A protein and the small-molecule ligand that binds it are described below.
Small molecule (SMILES): CC(=O)N[C@H]1[C@H](O[C@H]2[C@H](O)[C@@H](NC(C)=O)CO[C@@H]2CO)O[C@H](CO)[C@@H](O[C@@H]2O[C@H](CO)[C@@H](O)[C@H](O)[C@@H]2O)[C@@H]1O

Binding-site contacts:
Ligand atom O3 contacts residue LYS585 of chain 1.B at 3.9 Å.
Ligand atom N2 contacts residue ASN337 of chain 1.B at 2.8 Å (h-bond).
Ligand atom O5 contacts residue ASN337 of chain 1.B at 2.4 Å (h-bond).
Ligand atom C8 contacts residue SER587 of chain 1.B at 4.4 Å.
Ligand atom C8 contacts residue ASN337 of chain 1.B at 4.0 Å.
Ligand atom C2 contacts residue ASN337 of chain 1.B at 2.4 Å.
Ligand atom C7 contacts residue ASN337 of chain 1.B at 3.1 Å.
Ligand atom C3 contacts residue ASN337 of chain 1.B at 3.6 Å.
Ligand atom C1 contacts residue ASN337 of chain 1.B at 1.4 Å.
Ligand atom N2 contacts residue LYS585 of chain 1.B at 3.0 Å (salt-bridge).
Ligand atom O7 contacts residue ASN337 of chain 1.B at 3.1 Å (h-bond).
Ligand atom C5 contacts residue ASN337 of chain 1.B at 3.6 Å.
Ligand atom C2 contacts residue LYS585 of chain 1.B at 4.0 Å.
Ligand atom C8 contacts residue PRO584 of chain 1.B at 4.3 Å (hydrophobic).
Ligand atom C7 contacts residue LYS585 of chain 1.B at 3.7 Å.
Ligand atom C8 contacts residue LYS585 of chain 1.B at 3.5 Å.
Ligand atom C3 contacts residue LYS585 of chain 1.B at 3.9 Å.
Ligand atom C4 contacts residue ASN337 of chain 1.B at 4.2 Å.

Sequence of chain 1.B:
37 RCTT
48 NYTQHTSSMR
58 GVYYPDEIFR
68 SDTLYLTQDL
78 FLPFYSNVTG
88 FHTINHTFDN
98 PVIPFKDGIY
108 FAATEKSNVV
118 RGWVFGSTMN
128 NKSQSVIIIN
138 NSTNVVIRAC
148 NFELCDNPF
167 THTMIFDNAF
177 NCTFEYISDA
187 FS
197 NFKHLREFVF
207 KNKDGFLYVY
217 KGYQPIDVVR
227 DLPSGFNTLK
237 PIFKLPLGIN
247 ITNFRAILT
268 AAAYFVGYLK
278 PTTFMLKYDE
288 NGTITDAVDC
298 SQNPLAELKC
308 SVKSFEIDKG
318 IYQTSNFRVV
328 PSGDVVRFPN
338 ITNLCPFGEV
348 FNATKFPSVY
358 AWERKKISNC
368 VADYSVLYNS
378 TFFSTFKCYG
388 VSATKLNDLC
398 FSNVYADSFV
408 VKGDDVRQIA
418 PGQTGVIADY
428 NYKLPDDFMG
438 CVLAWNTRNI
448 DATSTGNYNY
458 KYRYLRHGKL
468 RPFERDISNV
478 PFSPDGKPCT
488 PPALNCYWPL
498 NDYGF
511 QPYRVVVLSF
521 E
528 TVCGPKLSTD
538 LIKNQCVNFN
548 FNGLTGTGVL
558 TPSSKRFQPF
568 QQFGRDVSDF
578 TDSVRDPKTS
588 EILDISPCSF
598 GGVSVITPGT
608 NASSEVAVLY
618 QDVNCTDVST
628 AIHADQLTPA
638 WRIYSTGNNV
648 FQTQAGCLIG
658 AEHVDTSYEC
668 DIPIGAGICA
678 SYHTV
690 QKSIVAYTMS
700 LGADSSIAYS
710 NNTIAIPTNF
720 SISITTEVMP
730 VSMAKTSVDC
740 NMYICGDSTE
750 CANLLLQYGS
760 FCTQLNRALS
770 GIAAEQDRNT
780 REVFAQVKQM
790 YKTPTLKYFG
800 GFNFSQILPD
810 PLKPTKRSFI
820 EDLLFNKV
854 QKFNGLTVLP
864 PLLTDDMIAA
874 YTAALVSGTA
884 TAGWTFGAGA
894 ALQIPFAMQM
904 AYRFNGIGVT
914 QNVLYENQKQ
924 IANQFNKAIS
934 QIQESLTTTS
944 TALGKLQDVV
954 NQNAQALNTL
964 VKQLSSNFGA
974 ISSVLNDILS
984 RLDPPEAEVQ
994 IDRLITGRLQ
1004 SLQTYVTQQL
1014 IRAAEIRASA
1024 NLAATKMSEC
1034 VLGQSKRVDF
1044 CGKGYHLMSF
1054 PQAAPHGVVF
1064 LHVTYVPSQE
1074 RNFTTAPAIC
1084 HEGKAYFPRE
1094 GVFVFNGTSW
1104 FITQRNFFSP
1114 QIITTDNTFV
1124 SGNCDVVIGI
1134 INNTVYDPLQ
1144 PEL